A protein and the small-molecule ligand that binds it are described below.
Small molecule (SMILES): Nc1ncnc2c1c(I)cn2[C@@H]1O[C@H](CO)[C@@H](O)[C@H]1O

Binding-site contacts:
Ligand atom O5' contacts residue ASP187 of chain 1.A at 3.1 Å (salt-bridge).
Ligand atom C7 contacts residue VAL59 of chain 1.A at 3.8 Å (hydrophobic).
Ligand atom IAE contacts residue NA1 of chain 1.D at 2.7 Å.
Ligand atom C5' contacts residue GLU53 of chain 1.A at 3.2 Å.
Ligand atom C5' contacts residue VAL59 of chain 1.A at 3.6 Å (hydrophobic).
Ligand atom C5' contacts residue GLY54 of chain 1.A at 3.8 Å.
Ligand atom C8 contacts residue VAL59 of chain 1.A at 3.7 Å (hydrophobic).
Ligand atom O2' contacts residue LYS134 of chain 1.A at 3.9 Å.
Ligand atom C5' contacts residue GLY52 of chain 1.A at 3.9 Å.
Ligand atom IAE contacts residue GLN125 of chain 1.A at 2.9 Å.
Ligand atom C8 contacts residue CYS186 of chain 1.A at 4.0 Å (hydrophobic).
Ligand atom O3' contacts residue SER173 of chain 1.A at 3.0 Å (h-bond).
Ligand atom C2' contacts residue LEU176 of chain 1.A at 3.7 Å (hydrophobic).
Ligand atom C2' contacts residue SER173 of chain 1.A at 3.8 Å.
Ligand atom N6 contacts residue MET128 of chain 1.A at 4.0 Å.
Ligand atom C6 contacts residue LEU176 of chain 1.A at 3.4 Å (hydrophobic).
Ligand atom N1 contacts residue ALA72 of chain 1.A at 3.8 Å.
Ligand atom O5' contacts residue VAL59 of chain 1.A at 3.6 Å.
Ligand atom N9 contacts residue LEU176 of chain 1.A at 3.8 Å.
Ligand atom N3 contacts residue ILE51 of chain 1.A at 3.3 Å.
Ligand atom C2 contacts residue LEU127 of chain 1.A at 4.0 Å (hydrophobic).
Ligand atom C2 contacts residue MET128 of chain 1.A at 3.3 Å (hydrophobic).
Ligand atom C4 contacts residue LEU176 of chain 1.A at 3.7 Å (hydrophobic).
Ligand atom C8 contacts residue NA1 of chain 1.D at 3.6 Å.
Ligand atom C1' contacts residue ILE51 of chain 1.A at 3.9 Å (hydrophobic).
Ligand atom C7 contacts residue LEU176 of chain 1.A at 3.6 Å (hydrophobic).
Ligand atom O5' contacts residue GLU53 of chain 1.A at 3.9 Å.
Ligand atom N1 contacts residue MET128 of chain 1.A at 3.2 Å (h-bond).
Ligand atom N6 contacts residue ASP126 of chain 1.A at 2.8 Å (salt-bridge).
Ligand atom N6 contacts residue LEU176 of chain 1.A at 3.6 Å.
Ligand atom N3 contacts residue LEU176 of chain 1.A at 3.9 Å.
Ligand atom C2 contacts residue ILE51 of chain 1.A at 3.9 Å (hydrophobic).
Ligand atom N6 contacts residue ALA72 of chain 1.A at 3.2 Å.
Ligand atom C3' contacts residue SER173 of chain 1.A at 3.7 Å.
Ligand atom N1 contacts residue LEU127 of chain 1.A at 3.8 Å.
Ligand atom C5 contacts residue LEU176 of chain 1.A at 3.3 Å (hydrophobic).
Ligand atom C7 contacts residue NA1 of chain 1.D at 3.6 Å.
Ligand atom C6 contacts residue ALA72 of chain 1.A at 3.5 Å (hydrophobic).
Ligand atom O4' contacts residue VAL59 of chain 1.A at 3.5 Å.
Ligand atom C6 contacts residue ASP126 of chain 1.A at 4.0 Å.

Sequence of chain 1.A:
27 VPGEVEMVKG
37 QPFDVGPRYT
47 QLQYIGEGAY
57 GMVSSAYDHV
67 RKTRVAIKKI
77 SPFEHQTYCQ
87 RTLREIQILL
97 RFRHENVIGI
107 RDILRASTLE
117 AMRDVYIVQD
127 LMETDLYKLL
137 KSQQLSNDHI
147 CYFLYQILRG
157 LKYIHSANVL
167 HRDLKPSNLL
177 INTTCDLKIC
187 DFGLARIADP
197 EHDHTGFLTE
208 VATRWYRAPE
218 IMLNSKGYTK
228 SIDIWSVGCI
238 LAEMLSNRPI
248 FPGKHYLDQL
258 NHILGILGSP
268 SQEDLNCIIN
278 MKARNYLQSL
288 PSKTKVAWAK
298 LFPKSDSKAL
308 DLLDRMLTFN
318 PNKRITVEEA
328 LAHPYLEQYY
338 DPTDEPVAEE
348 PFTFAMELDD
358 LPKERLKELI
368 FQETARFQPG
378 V